Sequence of chain 1.A:
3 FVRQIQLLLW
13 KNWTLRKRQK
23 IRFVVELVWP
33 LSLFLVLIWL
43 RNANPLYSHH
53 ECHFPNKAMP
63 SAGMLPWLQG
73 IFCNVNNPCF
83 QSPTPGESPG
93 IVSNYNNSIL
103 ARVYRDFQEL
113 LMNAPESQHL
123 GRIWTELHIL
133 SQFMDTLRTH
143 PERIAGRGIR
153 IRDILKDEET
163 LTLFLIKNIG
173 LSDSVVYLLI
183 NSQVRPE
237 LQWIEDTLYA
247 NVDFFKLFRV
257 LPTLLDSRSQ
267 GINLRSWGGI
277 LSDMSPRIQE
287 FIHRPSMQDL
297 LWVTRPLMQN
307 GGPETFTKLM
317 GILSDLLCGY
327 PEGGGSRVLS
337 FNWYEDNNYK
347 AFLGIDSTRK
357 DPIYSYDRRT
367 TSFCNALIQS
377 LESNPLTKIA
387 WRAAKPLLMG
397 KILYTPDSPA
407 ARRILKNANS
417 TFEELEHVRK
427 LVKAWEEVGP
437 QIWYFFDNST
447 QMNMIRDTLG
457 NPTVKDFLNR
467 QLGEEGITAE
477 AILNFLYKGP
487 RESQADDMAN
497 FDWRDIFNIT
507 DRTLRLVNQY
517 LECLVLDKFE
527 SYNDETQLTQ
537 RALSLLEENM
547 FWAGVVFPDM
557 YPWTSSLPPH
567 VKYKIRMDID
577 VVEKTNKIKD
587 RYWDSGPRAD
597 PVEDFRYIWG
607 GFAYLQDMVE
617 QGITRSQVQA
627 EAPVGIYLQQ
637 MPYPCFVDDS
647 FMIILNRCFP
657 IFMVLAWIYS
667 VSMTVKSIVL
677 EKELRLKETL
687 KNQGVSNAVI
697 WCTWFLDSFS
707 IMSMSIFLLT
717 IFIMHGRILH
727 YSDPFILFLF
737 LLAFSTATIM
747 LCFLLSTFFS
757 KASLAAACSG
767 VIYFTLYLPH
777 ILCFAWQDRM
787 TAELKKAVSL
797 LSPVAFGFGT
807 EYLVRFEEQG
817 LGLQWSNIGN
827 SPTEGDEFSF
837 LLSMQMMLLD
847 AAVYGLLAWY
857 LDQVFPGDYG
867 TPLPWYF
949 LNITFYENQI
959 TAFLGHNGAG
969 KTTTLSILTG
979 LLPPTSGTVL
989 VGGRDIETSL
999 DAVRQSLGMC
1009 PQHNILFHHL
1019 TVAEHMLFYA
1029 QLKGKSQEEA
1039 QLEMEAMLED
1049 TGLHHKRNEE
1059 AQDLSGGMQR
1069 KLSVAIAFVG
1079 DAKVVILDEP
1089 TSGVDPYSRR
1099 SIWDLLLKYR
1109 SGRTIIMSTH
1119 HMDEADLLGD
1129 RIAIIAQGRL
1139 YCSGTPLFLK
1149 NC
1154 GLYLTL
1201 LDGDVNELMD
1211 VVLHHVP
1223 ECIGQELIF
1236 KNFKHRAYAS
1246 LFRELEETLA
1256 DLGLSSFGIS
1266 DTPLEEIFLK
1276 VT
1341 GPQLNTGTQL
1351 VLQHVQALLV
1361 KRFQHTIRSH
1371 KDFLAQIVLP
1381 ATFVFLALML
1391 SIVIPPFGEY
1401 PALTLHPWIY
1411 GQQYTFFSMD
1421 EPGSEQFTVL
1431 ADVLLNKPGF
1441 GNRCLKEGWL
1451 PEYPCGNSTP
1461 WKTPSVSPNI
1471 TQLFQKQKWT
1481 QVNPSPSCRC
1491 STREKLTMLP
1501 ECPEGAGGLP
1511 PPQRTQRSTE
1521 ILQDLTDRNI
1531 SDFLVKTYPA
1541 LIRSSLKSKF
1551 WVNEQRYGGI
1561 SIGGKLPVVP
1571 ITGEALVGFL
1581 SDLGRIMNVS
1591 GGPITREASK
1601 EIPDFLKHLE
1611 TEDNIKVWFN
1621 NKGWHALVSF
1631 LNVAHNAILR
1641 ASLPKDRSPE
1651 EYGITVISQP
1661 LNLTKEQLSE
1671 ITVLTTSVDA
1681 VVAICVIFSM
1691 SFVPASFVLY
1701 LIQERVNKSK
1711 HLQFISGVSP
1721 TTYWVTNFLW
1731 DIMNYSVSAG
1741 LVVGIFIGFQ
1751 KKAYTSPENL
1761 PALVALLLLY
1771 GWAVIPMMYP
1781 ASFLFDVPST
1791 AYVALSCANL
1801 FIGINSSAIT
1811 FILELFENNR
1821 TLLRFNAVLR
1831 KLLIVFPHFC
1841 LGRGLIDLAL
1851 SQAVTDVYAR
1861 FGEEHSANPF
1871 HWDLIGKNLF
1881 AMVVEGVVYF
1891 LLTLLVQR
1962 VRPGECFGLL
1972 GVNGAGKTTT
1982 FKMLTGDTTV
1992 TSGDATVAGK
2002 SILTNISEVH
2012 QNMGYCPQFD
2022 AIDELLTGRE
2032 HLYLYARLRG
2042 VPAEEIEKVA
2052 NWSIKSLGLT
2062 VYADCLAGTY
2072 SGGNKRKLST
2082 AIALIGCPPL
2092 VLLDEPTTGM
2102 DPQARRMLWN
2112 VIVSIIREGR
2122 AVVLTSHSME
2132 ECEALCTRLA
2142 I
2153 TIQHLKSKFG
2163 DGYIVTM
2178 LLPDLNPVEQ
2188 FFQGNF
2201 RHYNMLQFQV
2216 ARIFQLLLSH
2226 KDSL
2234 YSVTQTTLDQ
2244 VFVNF

A small-molecule ligand and the protein it binds are described below.
Small molecule (SMILES): CC(=O)N[C@@H]1[C@@H](O)[C@H](O)[C@@H](CO)O[C@H]1O

Binding-site contacts:
Ligand atom C8 contacts residue ASN98 of chain 1.A at 3.5 Å.
Ligand atom C5 contacts residue ASN98 of chain 1.A at 3.6 Å.
Ligand atom C7 contacts residue ASN98 of chain 1.A at 3.6 Å.
Ligand atom O3 contacts residue ASN98 of chain 1.A at 3.6 Å.
Ligand atom C3 contacts residue ASN98 of chain 1.A at 3.8 Å.
Ligand atom N2 contacts residue ASN98 of chain 1.A at 3.2 Å (h-bond).
Ligand atom C7 contacts residue ARG107 of chain 1.A at 4.4 Å.
Ligand atom O6 contacts residue ASN98 of chain 1.A at 4.3 Å.
Ligand atom C1 contacts residue ASN98 of chain 1.A at 1.4 Å.
Ligand atom O3 contacts residue ARG107 of chain 1.A at 2.9 Å (salt-bridge).
Ligand atom C3 contacts residue ARG107 of chain 1.A at 3.9 Å.
Ligand atom C8 contacts residue ARG107 of chain 1.A at 3.3 Å.
Ligand atom O5 contacts residue ASN98 of chain 1.A at 2.4 Å (h-bond).
Ligand atom C4 contacts residue ASN98 of chain 1.A at 4.2 Å.
Ligand atom C2 contacts residue ARG107 of chain 1.A at 4.0 Å.
Ligand atom C2 contacts residue ASN98 of chain 1.A at 2.5 Å.